The protein below binds the small molecule below.
Small molecule (SMILES): C=CC1=C(C)/C(=C/c2[nH]c(/C=C3\N=C(/C=C4\NC(=O)C(C)=C4C=C)C(C)=C3CCC(=O)O)c(CCC(=O)O)c2C)NC1=O

Sequence of chain 1.B:
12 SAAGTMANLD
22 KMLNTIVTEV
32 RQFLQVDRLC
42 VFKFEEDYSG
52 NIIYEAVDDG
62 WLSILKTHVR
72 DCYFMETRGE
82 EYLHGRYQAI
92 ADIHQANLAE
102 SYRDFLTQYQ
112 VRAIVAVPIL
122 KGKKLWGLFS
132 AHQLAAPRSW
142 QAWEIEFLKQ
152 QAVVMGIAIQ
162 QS

Binding-site contacts:
Ligand atom ND contacts residue ASP72 of chain 1.B at 2.8 Å (salt-bridge).
Ligand atom O1A contacts residue TYR83 of chain 1.B at 2.5 Å (h-bond).
Ligand atom CGA contacts residue TYR83 of chain 1.B at 3.3 Å (hydrophobic).
Ligand atom CHD contacts residue SER102 of chain 1.B at 3.6 Å.
Ligand atom C3A contacts residue TYR103 of chain 1.B at 3.2 Å (hydrophobic).
Ligand atom C4A contacts residue ASP72 of chain 1.B at 3.6 Å.
Ligand atom NC contacts residue ASP72 of chain 1.B at 2.8 Å (salt-bridge).
Ligand atom CHB contacts residue ASP72 of chain 1.B at 3.5 Å.
Ligand atom OC contacts residue ASP72 of chain 1.B at 3.6 Å.
Ligand atom OC contacts residue VAL70 of chain 1.B at 3.5 Å.
Ligand atom CMC contacts residue ARG71 of chain 1.B at 3.5 Å.
Ligand atom CMA contacts residue TYR103 of chain 1.B at 3.4 Å (hydrophobic).
Ligand atom NA contacts residue TYR103 of chain 1.B at 3.2 Å.
Ligand atom C1A contacts residue TYR103 of chain 1.B at 3.6 Å (hydrophobic).
Ligand atom O2D contacts residue LEU99 of chain 1.B at 3.3 Å.
Ligand atom C3D contacts residue TYR74 of chain 1.B at 3.5 Å (hydrophobic).
Ligand atom C3C contacts residue CYS73 of chain 1.B at 3.3 Å (hydrophobic).
Ligand atom C4A contacts residue PHE75 of chain 1.B at 3.5 Å (hydrophobic).
Ligand atom O2D contacts residue TYR103 of chain 1.B at 3.5 Å.
Ligand atom CBA contacts residue TYR83 of chain 1.B at 3.4 Å (hydrophobic).
Ligand atom CHD contacts residue CYS73 of chain 1.B at 3.4 Å (hydrophobic).
Ligand atom OB contacts residue SER131 of chain 1.B at 2.7 Å (h-bond).
Ligand atom C2A contacts residue TYR103 of chain 1.B at 3.5 Å (hydrophobic).
Ligand atom CAC contacts residue CYS73 of chain 1.B at 2.8 Å (hydrophobic).
Ligand atom C4D contacts residue TYR74 of chain 1.B at 3.3 Å (hydrophobic).
Ligand atom O1A contacts residue ARG87 of chain 1.B at 3.2 Å (salt-bridge).
Ligand atom NA contacts residue ASP72 of chain 1.B at 2.7 Å (salt-bridge).
Ligand atom ND contacts residue TYR103 of chain 1.B at 3.5 Å.
Ligand atom O2D contacts residue ALA100 of chain 1.B at 3.0 Å (h-bond).
Ligand atom CBC contacts residue CYS73 of chain 1.B at 1.8 Å (hydrophobic).
Ligand atom O2A contacts residue ARG87 of chain 1.B at 3.0 Å (salt-bridge).
Ligand atom CAC contacts residue SER102 of chain 1.B at 3.5 Å.
Ligand atom OB contacts residue HIS133 of chain 1.B at 3.0 Å (h-bond).
Ligand atom CGA contacts residue ARG87 of chain 1.B at 3.3 Å.
Ligand atom C4A contacts residue TYR103 of chain 1.B at 3.3 Å (hydrophobic).
Ligand atom C1C contacts residue ASP72 of chain 1.B at 3.5 Å.
Ligand atom CAA contacts residue GLN89 of chain 1.B at 3.6 Å.
Ligand atom CMD contacts residue ALA100 of chain 1.B at 3.5 Å (hydrophobic).
Ligand atom NB contacts residue TYR103 of chain 1.B at 3.3 Å (h-bond).
Ligand atom OB contacts residue ILE115 of chain 1.B at 3.4 Å.